Binding-site contacts:
Ligand atom CG contacts residue ALA35 of chain 2.B at 3.8 Å (hydrophobic).
Ligand atom O contacts residue CYS34 of chain 2.B at 3.1 Å (h-bond).
Ligand atom CD1 contacts residue PHE42 of chain 2.B at 3.1 Å (hydrophobic).
Ligand atom CD1 contacts residue ALA39 of chain 2.B at 3.6 Å (hydrophobic).
Ligand atom CZ contacts residue PHE67 of chain 2.B at 3.6 Å (hydrophobic).
Ligand atom O contacts residue SER38 of chain 2.B at 3.4 Å.
Ligand atom CZ contacts residue HIS66 of chain 2.B at 3.6 Å.
Ligand atom CA contacts residue CYS34 of chain 2.B at 3.6 Å (hydrophobic).
Ligand atom CD contacts residue GLY29 of chain 2.B at 3.7 Å.
Ligand atom C contacts residue CYS34 of chain 2.B at 3.6 Å (hydrophobic).
Ligand atom O contacts residue HIS22 of chain 2.B at 3.5 Å.
Ligand atom CT contacts residue CYS34 of chain 2.B at 1.8 Å (hydrophobic).
Ligand atom CB contacts residue ILE2 of chain 2.B at 3.6 Å (hydrophobic).
Ligand atom CD1 contacts residue SER38 of chain 2.B at 3.5 Å.
Ligand atom C contacts residue CYS34 of chain 2.B at 2.5 Å (hydrophobic).
Ligand atom N contacts residue CYS34 of chain 2.B at 3.1 Å (h-bond).
Ligand atom O contacts residue GLY65 of chain 2.B at 2.9 Å (h-bond).
Ligand atom NE2 contacts residue ALA35 of chain 2.B at 3.7 Å.
Ligand atom CB contacts residue PHE42 of chain 2.B at 3.7 Å (hydrophobic).
Ligand atom CA contacts residue CYS34 of chain 2.B at 3.3 Å (hydrophobic).
Ligand atom O contacts residue ALA23 of chain 2.B at 2.8 Å (h-bond).
Ligand atom N contacts residue SER38 of chain 2.B at 3.5 Å (h-bond).
Ligand atom O contacts residue PHE42 of chain 2.B at 3.6 Å.
Ligand atom CD1 contacts residue ALA35 of chain 2.B at 3.4 Å (hydrophobic).
Ligand atom C contacts residue ALA23 of chain 2.B at 3.7 Å (hydrophobic).
Ligand atom OE1 contacts residue HIS30 of chain 2.B at 3.3 Å (h-bond).
Ligand atom O contacts residue HIS22 of chain 2.B at 3.5 Å.
Ligand atom NE2 contacts residue ASP31 of chain 2.B at 2.8 Å (salt-bridge).
Ligand atom O contacts residue SER38 of chain 2.B at 3.6 Å (h-bond).
Ligand atom CE2 contacts residue MET19 of chain 2.B at 3.6 Å (hydrophobic).
Ligand atom O contacts residue ALA35 of chain 2.B at 3.3 Å.
Ligand atom OE1 contacts residue GLY29 of chain 2.B at 2.9 Å (h-bond).
Ligand atom N contacts residue SER38 of chain 2.B at 3.6 Å.
Ligand atom CT contacts residue HIS22 of chain 2.B at 3.7 Å.
Ligand atom O contacts residue GLY64 of chain 2.B at 3.8 Å.
Ligand atom CG contacts residue PHE42 of chain 2.B at 3.7 Å (hydrophobic).
Ligand atom CD1 contacts residue PHE42 of chain 2.B at 3.6 Å (hydrophobic).
Ligand atom O contacts residue ILE2 of chain 2.B at 3.2 Å.
Ligand atom OE1 contacts residue ASP31 of chain 2.B at 3.1 Å (salt-bridge).
Ligand atom CD contacts residue ASP31 of chain 2.B at 3.7 Å.

Sequence of chain 2.B:
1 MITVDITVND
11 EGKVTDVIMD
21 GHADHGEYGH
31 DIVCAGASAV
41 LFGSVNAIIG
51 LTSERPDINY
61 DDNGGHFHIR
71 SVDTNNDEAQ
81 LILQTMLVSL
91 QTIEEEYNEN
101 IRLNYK

This protein binds this small molecule.
Small molecule (SMILES): CC(=O)[C@H](Cc1ccccc1)NC(=O)[C@H](Cc1ccccc1)NC(=O)[C@H](CCC(N)=O)NC(=O)[C@H](CC(C)C)NC(=O)[C@H](CC(N)=O)NC(=O)[C@H](CC(C)C)NC(=O)[C@H](C)[NH3+]